Binding-site contacts:
Ligand atom C5 contacts residue ASN264 of chain 1.A at 3.4 Å.
Ligand atom O3 contacts residue ASN264 of chain 1.A at 4.2 Å.
Ligand atom C7 contacts residue ASN264 of chain 1.A at 3.3 Å.
Ligand atom C5 contacts residue THR266 of chain 1.A at 4.3 Å.
Ligand atom C2 contacts residue ASN264 of chain 1.A at 1.8 Å.
Ligand atom C3 contacts residue ASN264 of chain 1.A at 3.1 Å.
Ligand atom N2 contacts residue ASN264 of chain 1.A at 2.0 Å (h-bond).
Ligand atom O5 contacts residue ASN264 of chain 1.A at 2.4 Å (h-bond).
Ligand atom C1 contacts residue ASN264 of chain 1.A at 1.1 Å.
Ligand atom C4 contacts residue ASN264 of chain 1.A at 3.8 Å.
Ligand atom C1 contacts residue THR266 of chain 1.A at 4.4 Å.
Ligand atom O6 contacts residue THR266 of chain 1.A at 3.5 Å.
Ligand atom O7 contacts residue ASN264 of chain 1.A at 4.1 Å.
Ligand atom C8 contacts residue ASN264 of chain 1.A at 4.2 Å.
Ligand atom C6 contacts residue THR266 of chain 1.A at 4.5 Å.
Ligand atom O5 contacts residue THR266 of chain 1.A at 4.4 Å.

The small molecule below binds the protein below.
Small molecule (SMILES): CC(=O)N[C@@H]1[C@@H](O)[C@H](O)[C@@H](CO)O[C@H]1O

Sequence of chain 1.A:
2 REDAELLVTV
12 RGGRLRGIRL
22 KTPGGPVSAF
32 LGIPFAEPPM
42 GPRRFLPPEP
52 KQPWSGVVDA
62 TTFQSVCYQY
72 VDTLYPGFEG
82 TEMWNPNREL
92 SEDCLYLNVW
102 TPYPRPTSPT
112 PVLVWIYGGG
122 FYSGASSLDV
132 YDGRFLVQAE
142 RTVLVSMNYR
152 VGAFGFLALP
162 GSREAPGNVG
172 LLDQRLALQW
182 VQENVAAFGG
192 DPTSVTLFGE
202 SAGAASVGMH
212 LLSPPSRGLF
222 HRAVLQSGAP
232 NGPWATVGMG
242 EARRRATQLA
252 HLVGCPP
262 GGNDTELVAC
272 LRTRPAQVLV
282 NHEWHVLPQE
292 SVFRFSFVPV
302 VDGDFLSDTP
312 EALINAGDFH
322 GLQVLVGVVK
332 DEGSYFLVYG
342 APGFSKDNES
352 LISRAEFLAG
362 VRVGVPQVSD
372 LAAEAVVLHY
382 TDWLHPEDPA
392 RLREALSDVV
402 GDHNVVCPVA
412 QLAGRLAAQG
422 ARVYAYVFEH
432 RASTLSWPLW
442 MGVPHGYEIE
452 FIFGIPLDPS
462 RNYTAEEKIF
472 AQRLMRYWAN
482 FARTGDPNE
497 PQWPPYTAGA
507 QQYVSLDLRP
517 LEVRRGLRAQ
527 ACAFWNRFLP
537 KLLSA